Sequence of chain 8.B:
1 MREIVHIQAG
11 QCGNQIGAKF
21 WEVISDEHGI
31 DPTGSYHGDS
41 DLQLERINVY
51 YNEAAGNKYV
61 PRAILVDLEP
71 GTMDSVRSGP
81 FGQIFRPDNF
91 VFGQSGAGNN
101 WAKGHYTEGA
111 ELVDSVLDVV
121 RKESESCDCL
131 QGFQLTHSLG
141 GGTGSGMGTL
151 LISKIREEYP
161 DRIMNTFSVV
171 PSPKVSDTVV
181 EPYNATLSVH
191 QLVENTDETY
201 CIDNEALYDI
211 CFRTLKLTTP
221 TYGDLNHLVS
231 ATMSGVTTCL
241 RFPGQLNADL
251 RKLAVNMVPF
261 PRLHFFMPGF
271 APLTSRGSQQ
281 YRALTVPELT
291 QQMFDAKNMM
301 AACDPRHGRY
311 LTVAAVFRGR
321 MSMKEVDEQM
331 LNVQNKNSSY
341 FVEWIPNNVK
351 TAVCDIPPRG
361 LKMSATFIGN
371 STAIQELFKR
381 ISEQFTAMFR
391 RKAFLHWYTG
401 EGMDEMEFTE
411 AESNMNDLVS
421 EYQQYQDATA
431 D

This small molecule binds to this protein.
Small molecule (SMILES): CC[C@H](/C=C(/C)[C@@H]1C[C@@H](OC)C[C@H](O)C(C)(C)[C@@]2(O)O[C@@H](C[C@@H](OC)[C@H](O)C(=O)O1)C[C@@H](OC)[C@H]2O)CO

Binding-site contacts:
Ligand atom C17 contacts residue ASP118 of chain 8.B at 3.8 Å.
Ligand atom C18 contacts residue ARG121 of chain 8.B at 3.8 Å.
Ligand atom C17 contacts residue LYS122 of chain 8.B at 3.6 Å.
Ligand atom O1 contacts residue ALA296 of chain 7.B at 2.8 Å (h-bond).
Ligand atom C27 contacts residue PHE294 of chain 7.B at 3.2 Å (hydrophobic).
Ligand atom O2 contacts residue ARG306 of chain 7.B at 3.0 Å (salt-bridge).
Ligand atom O8 contacts residue ASP118 of chain 8.B at 2.4 Å (salt-bridge).
Ligand atom O1 contacts residue ARG306 of chain 7.B at 4.0 Å.
Ligand atom C20 contacts residue PHE294 of chain 7.B at 3.7 Å (hydrophobic).
Ligand atom C22 contacts residue PHE294 of chain 7.B at 3.7 Å (hydrophobic).
Ligand atom C14 contacts residue ASN337 of chain 7.B at 3.8 Å.
Ligand atom C8 contacts residue ASP118 of chain 8.B at 3.5 Å.
Ligand atom C3 contacts residue ARG306 of chain 7.B at 3.8 Å.
Ligand atom C24 contacts residue PHE294 of chain 7.B at 2.8 Å (hydrophobic).
Ligand atom O1 contacts residue PHE294 of chain 7.B at 2.8 Å (h-bond).
Ligand atom C16 contacts residue ARG306 of chain 7.B at 3.6 Å.
Ligand atom O24 contacts residue ASP295 of chain 7.B at 4.0 Å.
Ligand atom O2 contacts residue ALA296 of chain 7.B at 3.6 Å (h-bond).
Ligand atom C1 contacts residue ALA296 of chain 7.B at 3.8 Å (hydrophobic).
Ligand atom C26 contacts residue PHE294 of chain 7.B at 2.9 Å (hydrophobic).
Ligand atom C15 contacts residue PHE294 of chain 7.B at 3.7 Å (hydrophobic).
Ligand atom C24 contacts residue TYR310 of chain 7.B at 3.5 Å (hydrophobic).
Ligand atom C23 contacts residue PHE294 of chain 7.B at 2.6 Å (hydrophobic).
Ligand atom C19 contacts residue LYS122 of chain 8.B at 3.8 Å.
Ligand atom O8 contacts residue LYS122 of chain 8.B at 3.9 Å.
Ligand atom C25 contacts residue TYR340 of chain 7.B at 3.7 Å (hydrophobic).
Ligand atom O3 contacts residue ARG306 of chain 7.B at 2.8 Å (salt-bridge).
Ligand atom O2 contacts residue ASP295 of chain 7.B at 2.8 Å (salt-bridge).
Ligand atom C6 contacts residue ASP118 of chain 8.B at 3.6 Å.
Ligand atom C27 contacts residue VAL333 of chain 7.B at 3.6 Å (hydrophobic).
Ligand atom O7 contacts residue ASP118 of chain 8.B at 3.6 Å.
Ligand atom O24 contacts residue PHE294 of chain 7.B at 2.5 Å (h-bond).
Ligand atom C1 contacts residue PHE294 of chain 7.B at 3.5 Å (hydrophobic).
Ligand atom C1 contacts residue ASP295 of chain 7.B at 3.9 Å.
Ligand atom O24 contacts residue TYR310 of chain 7.B at 3.2 Å (h-bond).
Ligand atom O15 contacts residue PHE294 of chain 7.B at 3.9 Å.
Ligand atom O1 contacts residue ASP295 of chain 7.B at 3.3 Å.
Ligand atom O8 contacts residue ARG121 of chain 8.B at 3.8 Å.
Ligand atom C2 contacts residue ARG306 of chain 7.B at 3.8 Å.
Ligand atom C2 contacts residue ASP295 of chain 7.B at 3.5 Å.

Sequence of chain 7.B:
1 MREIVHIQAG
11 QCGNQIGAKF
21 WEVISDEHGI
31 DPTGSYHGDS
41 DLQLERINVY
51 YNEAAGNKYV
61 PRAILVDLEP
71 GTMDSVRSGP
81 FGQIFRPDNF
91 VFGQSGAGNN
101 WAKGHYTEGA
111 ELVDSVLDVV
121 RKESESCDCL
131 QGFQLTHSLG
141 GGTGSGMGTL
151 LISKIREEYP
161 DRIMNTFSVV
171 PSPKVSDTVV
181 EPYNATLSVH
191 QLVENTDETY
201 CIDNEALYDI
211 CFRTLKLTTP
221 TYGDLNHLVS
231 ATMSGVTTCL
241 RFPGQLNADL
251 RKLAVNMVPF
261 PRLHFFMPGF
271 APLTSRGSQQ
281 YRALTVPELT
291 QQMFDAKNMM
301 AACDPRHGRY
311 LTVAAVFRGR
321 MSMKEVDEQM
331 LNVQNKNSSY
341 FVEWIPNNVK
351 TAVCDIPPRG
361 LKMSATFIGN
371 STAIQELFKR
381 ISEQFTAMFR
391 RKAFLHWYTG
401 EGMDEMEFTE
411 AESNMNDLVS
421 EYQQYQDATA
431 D